A protein and the small-molecule ligand that binds it are described below.
Small molecule (SMILES): NC(=[NH2+])c1ccc2[nH]c(-c3ccccc3O)cc2c1

Sequence of chain 1.A:
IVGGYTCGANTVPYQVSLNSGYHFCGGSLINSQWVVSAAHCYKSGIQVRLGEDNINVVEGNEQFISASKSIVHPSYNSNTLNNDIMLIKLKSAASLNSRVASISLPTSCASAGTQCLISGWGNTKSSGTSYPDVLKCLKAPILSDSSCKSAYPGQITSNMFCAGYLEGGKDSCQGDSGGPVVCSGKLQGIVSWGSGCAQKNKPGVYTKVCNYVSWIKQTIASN

Binding-site contacts:
Ligand atom C1 contacts residue CYS173 of chain 1.A at 3.9 Å (hydrophobic).
Ligand atom C7 contacts residue GLY194 of chain 1.A at 3.9 Å.
Ligand atom N1 contacts residue GLY196 of chain 1.A at 2.8 Å (h-bond).
Ligand atom N2 contacts residue SER172 of chain 1.A at 3.0 Å (h-bond).
Ligand atom C9 contacts residue GLN174 of chain 1.A at 3.9 Å.
Ligand atom C3 contacts residue CYS173 of chain 1.A at 3.7 Å (hydrophobic).
Ligand atom N2 contacts residue ASP171 of chain 1.A at 2.9 Å (salt-bridge).
Ligand atom O6' contacts residue SER177 of chain 1.A at 2.1 Å (h-bond).
Ligand atom C5 contacts residue GLN174 of chain 1.A at 3.8 Å.
Ligand atom C7 contacts residue ASP171 of chain 1.A at 3.6 Å.
Ligand atom C4 contacts residue CYS173 of chain 1.A at 3.8 Å (hydrophobic).
Ligand atom N1 contacts residue CYS197 of chain 1.A at 3.7 Å.
Ligand atom N1 contacts residue GLY194 of chain 1.A at 3.8 Å.
Ligand atom C8 contacts residue SER177 of chain 1.A at 3.7 Å.
Ligand atom N3 contacts residue SER177 of chain 1.A at 2.7 Å (h-bond).
Ligand atom C3 contacts residue VAL191 of chain 1.A at 3.5 Å (hydrophobic).
Ligand atom N1 contacts residue ASP171 of chain 1.A at 2.9 Å (salt-bridge).
Ligand atom C2 contacts residue SER172 of chain 1.A at 3.6 Å.
Ligand atom N3 contacts residue GLN174 of chain 1.A at 3.7 Å.
Ligand atom N2 contacts residue TRP193 of chain 1.A at 3.7 Å.
Ligand atom N2 contacts residue GLY204 of chain 1.A at 3.3 Å.
Ligand atom C6' contacts residue SER177 of chain 1.A at 3.4 Å.
Ligand atom C4 contacts residue GLN174 of chain 1.A at 3.8 Å.
Ligand atom C6' contacts residue HIS40 of chain 1.A at 3.7 Å.
Ligand atom C3 contacts residue SER177 of chain 1.A at 3.7 Å.
Ligand atom C8 contacts residue GLN174 of chain 1.A at 3.6 Å.
Ligand atom C1' contacts residue GLN174 of chain 1.A at 3.8 Å.
Ligand atom C6 contacts residue GLY194 of chain 1.A at 3.9 Å.
Ligand atom C6 contacts residue GLY196 of chain 1.A at 3.9 Å.
Ligand atom C1 contacts residue TRP193 of chain 1.A at 3.9 Å (hydrophobic).
Ligand atom C7 contacts residue SER172 of chain 1.A at 3.2 Å.
Ligand atom C1 contacts residue SER172 of chain 1.A at 3.7 Å.
Ligand atom C4 contacts residue SER177 of chain 1.A at 3.5 Å.
Ligand atom C2 contacts residue CYS173 of chain 1.A at 4.0 Å (hydrophobic).
Ligand atom C2 contacts residue VAL191 of chain 1.A at 3.7 Å (hydrophobic).
Ligand atom C3' contacts residue GLN174 of chain 1.A at 3.8 Å.
Ligand atom C7 contacts residue TRP193 of chain 1.A at 3.9 Å (hydrophobic).
Ligand atom C2' contacts residue GLN174 of chain 1.A at 3.7 Å.
Ligand atom O6' contacts residue HIS40 of chain 1.A at 2.6 Å (h-bond).
Ligand atom N1 contacts residue SER172 of chain 1.A at 3.4 Å (h-bond).